Sequence of chain 1.B:
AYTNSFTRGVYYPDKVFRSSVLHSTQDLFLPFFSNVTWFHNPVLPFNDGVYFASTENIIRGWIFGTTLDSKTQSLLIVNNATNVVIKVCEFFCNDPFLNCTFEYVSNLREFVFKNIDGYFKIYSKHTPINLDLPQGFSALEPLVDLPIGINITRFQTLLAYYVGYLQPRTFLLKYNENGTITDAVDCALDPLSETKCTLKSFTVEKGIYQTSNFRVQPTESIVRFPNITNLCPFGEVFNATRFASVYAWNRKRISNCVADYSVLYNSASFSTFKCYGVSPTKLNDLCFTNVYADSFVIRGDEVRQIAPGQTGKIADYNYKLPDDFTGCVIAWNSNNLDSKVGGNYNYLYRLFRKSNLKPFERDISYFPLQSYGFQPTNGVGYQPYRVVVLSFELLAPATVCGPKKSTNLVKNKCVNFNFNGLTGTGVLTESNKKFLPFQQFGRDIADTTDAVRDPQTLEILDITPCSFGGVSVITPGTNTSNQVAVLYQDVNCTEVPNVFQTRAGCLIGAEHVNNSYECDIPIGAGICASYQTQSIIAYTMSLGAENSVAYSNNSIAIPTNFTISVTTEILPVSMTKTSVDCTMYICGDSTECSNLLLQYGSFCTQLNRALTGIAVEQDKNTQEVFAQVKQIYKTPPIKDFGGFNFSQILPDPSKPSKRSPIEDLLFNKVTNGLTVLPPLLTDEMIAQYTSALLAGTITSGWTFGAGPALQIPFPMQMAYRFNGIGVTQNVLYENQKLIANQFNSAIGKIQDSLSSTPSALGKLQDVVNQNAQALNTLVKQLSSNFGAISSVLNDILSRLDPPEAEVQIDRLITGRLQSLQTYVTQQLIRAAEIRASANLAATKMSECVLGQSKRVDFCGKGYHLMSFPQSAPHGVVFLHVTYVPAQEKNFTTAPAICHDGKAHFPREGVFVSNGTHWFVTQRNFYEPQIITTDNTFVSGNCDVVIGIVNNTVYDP

A small-molecule ligand and the protein it binds are described below.
Small molecule (SMILES): CC(=O)N[C@@H]1[C@@H](O)[C@H](O)[C@@H](CO)O[C@H]1O

Binding-site contacts:
Ligand atom C3 contacts residue ASN616 of chain 1.B at 3.8 Å.
Ligand atom C8 contacts residue GLN644 of chain 1.B at 3.5 Å.
Ligand atom C2 contacts residue ASN616 of chain 1.B at 2.5 Å.
Ligand atom C1 contacts residue ASN616 of chain 1.B at 1.5 Å.
Ligand atom C7 contacts residue ASN616 of chain 1.B at 3.1 Å.
Ligand atom O7 contacts residue ASN616 of chain 1.B at 3.0 Å (h-bond).
Ligand atom C8 contacts residue ASN616 of chain 1.B at 4.3 Å.
Ligand atom C5 contacts residue ASN616 of chain 1.B at 3.7 Å.
Ligand atom C4 contacts residue ASN616 of chain 1.B at 4.3 Å.
Ligand atom N2 contacts residue ASN616 of chain 1.B at 2.9 Å (h-bond).
Ligand atom O5 contacts residue ASN616 of chain 1.B at 2.4 Å (h-bond).